Binding-site contacts:
Ligand atom C22 contacts residue PHE80 of chain 1.A at 3.5 Å (hydrophobic).
Ligand atom S contacts residue HIS188 of chain 1.A at 3.7 Å.
Ligand atom C5 contacts residue TYR186 of chain 1.A at 3.1 Å (hydrophobic).
Ligand atom C3 contacts residue PHE78 of chain 1.A at 3.7 Å (hydrophobic).
Ligand atom C24 contacts residue PHE78 of chain 1.A at 3.7 Å (hydrophobic).
Ligand atom C10 contacts residue ASP73 of chain 1.A at 3.5 Å.
Ligand atom O2 contacts residue GLU72 of chain 1.A at 3.5 Å (salt-bridge).
Ligand atom C1 contacts residue PHE201 of chain 1.A at 3.6 Å (hydrophobic).
Ligand atom C21 contacts residue VAL71 of chain 1.A at 3.7 Å (hydrophobic).
Ligand atom C2 contacts residue PHE78 of chain 1.A at 3.8 Å (hydrophobic).
Ligand atom C19 contacts residue LEU363 of chain 1.A at 3.6 Å (hydrophobic).
Ligand atom N4 contacts residue SER294 of chain 1.A at 2.7 Å (h-bond).
Ligand atom O contacts residue TYR309 of chain 1.A at 3.7 Å.
Ligand atom O contacts residue ASN340 of chain 1.A at 3.1 Å (h-bond).
Ligand atom C13 contacts residue VAL71 of chain 1.A at 3.8 Å (hydrophobic).
Ligand atom O1 contacts residue PHE78 of chain 1.A at 3.7 Å.
Ligand atom C18 contacts residue THR172 of chain 1.A at 3.6 Å.
Ligand atom C21 contacts residue PHE80 of chain 1.A at 3.7 Å (hydrophobic).
Ligand atom N contacts residue ASN340 of chain 1.A at 3.8 Å.
Ligand atom C15 contacts residue PHE80 of chain 1.A at 3.7 Å (hydrophobic).
Ligand atom N1 contacts residue LEU363 of chain 1.A at 3.5 Å.
Ligand atom C23 contacts residue PHE80 of chain 1.A at 3.4 Å (hydrophobic).
Ligand atom N4 contacts residue PHE78 of chain 1.A at 3.4 Å.
Ligand atom C24 contacts residue SER294 of chain 1.A at 3.0 Å.
Ligand atom N contacts residue TYR309 of chain 1.A at 2.9 Å (h-bond).
Ligand atom O contacts residue LEU305 of chain 1.A at 3.6 Å.
Ligand atom O2 contacts residue ASP73 of chain 1.A at 3.3 Å.
Ligand atom N4 contacts residue PHE80 of chain 1.A at 3.4 Å.
Ligand atom N2 contacts residue LEU385 of chain 1.A at 3.5 Å (h-bond).
Ligand atom C1 contacts residue HIS188 of chain 1.A at 3.8 Å.
Ligand atom C11 contacts residue TYR186 of chain 1.A at 3.6 Å (hydrophobic).
Ligand atom C18 contacts residue NHW1 of chain 1.D at 3.8 Å.
Ligand atom C6 contacts residue TYR186 of chain 1.A at 3.2 Å (hydrophobic).
Ligand atom C2 contacts residue PHE201 of chain 1.A at 3.6 Å (hydrophobic).
Ligand atom C17 contacts residue LEU385 of chain 1.A at 3.7 Å (hydrophobic).
Ligand atom N3 contacts residue PHE80 of chain 1.A at 3.6 Å.
Ligand atom C21 contacts residue GLU72 of chain 1.A at 3.6 Å.
Ligand atom C16 contacts residue LEU363 of chain 1.A at 3.6 Å (hydrophobic).
Ligand atom C21 contacts residue ASP73 of chain 1.A at 3.4 Å.
Ligand atom C9 contacts residue ASP73 of chain 1.A at 3.7 Å.

Sequence of chain 1.A:
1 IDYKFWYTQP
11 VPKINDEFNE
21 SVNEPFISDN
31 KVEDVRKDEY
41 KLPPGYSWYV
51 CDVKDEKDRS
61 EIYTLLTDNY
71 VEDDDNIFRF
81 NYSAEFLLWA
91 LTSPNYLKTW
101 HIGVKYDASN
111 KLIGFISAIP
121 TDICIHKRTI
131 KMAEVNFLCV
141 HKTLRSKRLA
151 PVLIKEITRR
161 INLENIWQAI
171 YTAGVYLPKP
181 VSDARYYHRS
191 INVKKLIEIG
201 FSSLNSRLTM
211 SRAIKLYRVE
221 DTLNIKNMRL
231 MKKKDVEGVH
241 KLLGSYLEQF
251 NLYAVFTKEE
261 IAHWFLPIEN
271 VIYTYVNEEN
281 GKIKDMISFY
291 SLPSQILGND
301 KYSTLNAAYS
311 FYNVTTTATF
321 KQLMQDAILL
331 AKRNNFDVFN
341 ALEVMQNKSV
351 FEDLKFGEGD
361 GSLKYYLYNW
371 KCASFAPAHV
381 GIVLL

This small molecule binds to this protein.
Small molecule (SMILES): CCOC(=O)c1cnc2ccc(OCc3ccc(N4CCNCC4)nc3)cc2c1SCCC#N